Sequence of chain 1.A:
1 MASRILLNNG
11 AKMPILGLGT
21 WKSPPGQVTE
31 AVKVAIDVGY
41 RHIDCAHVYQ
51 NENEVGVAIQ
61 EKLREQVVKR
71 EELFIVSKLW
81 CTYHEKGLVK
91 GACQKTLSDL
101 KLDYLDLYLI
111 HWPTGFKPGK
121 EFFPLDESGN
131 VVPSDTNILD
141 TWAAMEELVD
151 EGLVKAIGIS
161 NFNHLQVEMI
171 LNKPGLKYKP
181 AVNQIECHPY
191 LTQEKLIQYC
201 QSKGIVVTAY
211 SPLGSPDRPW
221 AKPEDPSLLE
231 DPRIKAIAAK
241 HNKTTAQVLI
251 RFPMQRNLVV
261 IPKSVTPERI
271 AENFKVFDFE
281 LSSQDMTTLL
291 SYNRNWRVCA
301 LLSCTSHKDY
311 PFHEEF

Binding-site contacts:
Ligand atom O20 contacts residue ALA300 of chain 1.A at 3.5 Å (h-bond).
Ligand atom O6I contacts residue TRP112 of chain 1.A at 2.8 Å (h-bond).
Ligand atom O3I contacts residue TRP21 of chain 1.A at 3.6 Å.
Ligand atom C5 contacts residue TRP112 of chain 1.A at 3.8 Å (hydrophobic).
Ligand atom O3I contacts residue NAP1 of chain 1.C at 3.0 Å.
Ligand atom C19 contacts residue LEU301 of chain 1.A at 3.6 Å (hydrophobic).
Ligand atom C2I contacts residue NAP1 of chain 1.C at 3.1 Å.
Ligand atom O6I contacts residue TRP80 of chain 1.A at 3.6 Å.
Ligand atom C2I contacts residue TRP21 of chain 1.A at 3.8 Å (hydrophobic).
Ligand atom N21 contacts residue LEU301 of chain 1.A at 3.7 Å.
Ligand atom F17 contacts residue TRP21 of chain 1.A at 3.6 Å.
Ligand atom C13 contacts residue TRP21 of chain 1.A at 3.3 Å (hydrophobic).
Ligand atom O6I contacts residue HIS111 of chain 1.A at 3.5 Å (h-bond).
Ligand atom C19 contacts residue TRP220 of chain 1.A at 4.0 Å (hydrophobic).
Ligand atom O20 contacts residue TRP112 of chain 1.A at 3.8 Å.
Ligand atom C5 contacts residue NAP1 of chain 1.C at 3.8 Å.
Ligand atom C16 contacts residue PHE123 of chain 1.A at 3.8 Å (hydrophobic).
Ligand atom C14 contacts residue TRP21 of chain 1.A at 3.5 Å (hydrophobic).
Ligand atom N1I contacts residue NAP1 of chain 1.C at 3.6 Å.
Ligand atom C2I contacts residue TYR49 of chain 1.A at 3.5 Å (hydrophobic).
Ligand atom N21 contacts residue TRP220 of chain 1.A at 3.6 Å.
Ligand atom O20 contacts residue LEU301 of chain 1.A at 3.0 Å (h-bond).
Ligand atom O3I contacts residue TYR49 of chain 1.A at 2.6 Å (h-bond).
Ligand atom C14 contacts residue VAL48 of chain 1.A at 4.1 Å (hydrophobic).
Ligand atom C9 contacts residue LEU301 of chain 1.A at 3.9 Å (hydrophobic).
Ligand atom C5 contacts residue HIS111 of chain 1.A at 3.5 Å.
Ligand atom C12 contacts residue TRP21 of chain 1.A at 3.9 Å (hydrophobic).
Ligand atom C7I contacts residue TRP21 of chain 1.A at 4.1 Å (hydrophobic).
Ligand atom F17 contacts residue VAL48 of chain 1.A at 3.2 Å.
Ligand atom C13 contacts residue VAL48 of chain 1.A at 4.1 Å (hydrophobic).
Ligand atom C8I contacts residue CYS299 of chain 1.A at 3.6 Å (hydrophobic).
Ligand atom O6I contacts residue NAP1 of chain 1.C at 4.0 Å.
Ligand atom O3I contacts residue HIS111 of chain 1.A at 4.2 Å.
Ligand atom C2I contacts residue HIS111 of chain 1.A at 3.9 Å.
Ligand atom F17 contacts residue TYR49 of chain 1.A at 3.9 Å.
Ligand atom N4 contacts residue TYR49 of chain 1.A at 3.8 Å.
Ligand atom N1I contacts residue TRP21 of chain 1.A at 3.3 Å.
Ligand atom O20 contacts residue CYS299 of chain 1.A at 3.4 Å.
Ligand atom N4 contacts residue NAP1 of chain 1.C at 3.3 Å (h-bond).
Ligand atom N4 contacts residue HIS111 of chain 1.A at 2.8 Å (h-bond).

This small molecule binds to this protein.
Small molecule (SMILES): NC(=O)[C@@H]1C[C@]2(NC(=O)NC2=O)c2cc(F)ccc2O1